This small molecule binds to this protein.
Small molecule (SMILES): CC(=O)N[C@H]1[C@H](O[C@H]2[C@H](O)[C@@H](NC(C)=O)CO[C@@H]2CO)O[C@H](CO)[C@@H](O)[C@@H]1O

Binding-site contacts:
Ligand atom O6 contacts residue GLN276 of chain 1.B at 4.0 Å.
Ligand atom C1 contacts residue GLN276 of chain 1.B at 4.1 Å.
Ligand atom N2 contacts residue GLU300 of chain 1.B at 4.5 Å.
Ligand atom C5 contacts residue GLN276 of chain 1.B at 4.5 Å.
Ligand atom C1 contacts residue THR189 of chain 1.B at 2.9 Å.
Ligand atom O7 contacts residue THR189 of chain 1.B at 4.2 Å.
Ligand atom N2 contacts residue THR189 of chain 1.B at 4.0 Å.
Ligand atom C4 contacts residue THR189 of chain 1.B at 4.1 Å.
Ligand atom O5 contacts residue ASN187 of chain 1.B at 2.5 Å (h-bond).
Ligand atom C3 contacts residue GLU300 of chain 1.B at 3.4 Å.
Ligand atom N2 contacts residue GLU277 of chain 1.B at 4.4 Å.
Ligand atom O3 contacts residue GLU300 of chain 1.B at 3.0 Å (salt-bridge).
Ligand atom O7 contacts residue ASN240 of chain 1.B at 3.9 Å.
Ligand atom C2 contacts residue ASN187 of chain 1.B at 2.3 Å.
Ligand atom C6 contacts residue THR189 of chain 1.B at 4.3 Å.
Ligand atom C8 contacts residue ASN240 of chain 1.B at 3.7 Å.
Ligand atom O5 contacts residue GLN276 of chain 1.B at 3.6 Å.
Ligand atom C6 contacts residue GLU277 of chain 1.B at 3.3 Å.
Ligand atom C6 contacts residue GLN276 of chain 1.B at 4.1 Å.
Ligand atom C4 contacts residue GLU300 of chain 1.B at 4.2 Å.
Ligand atom C5 contacts residue THR189 of chain 1.B at 3.3 Å.
Ligand atom C1 contacts residue ASN187 of chain 1.B at 1.4 Å.
Ligand atom C4 contacts residue ASN187 of chain 1.B at 4.2 Å.
Ligand atom C3 contacts residue ASN187 of chain 1.B at 3.7 Å.
Ligand atom C5 contacts residue ASN187 of chain 1.B at 3.7 Å.
Ligand atom O4 contacts residue GLU300 of chain 1.B at 3.9 Å.
Ligand atom C8 contacts residue ASN187 of chain 1.B at 4.3 Å.
Ligand atom C8 contacts residue TYR298 of chain 1.B at 3.6 Å (hydrophobic).
Ligand atom C3 contacts residue THR189 of chain 1.B at 3.9 Å.
Ligand atom O6 contacts residue GLU277 of chain 1.B at 2.6 Å (salt-bridge).
Ligand atom O7 contacts residue ASN187 of chain 1.B at 3.6 Å (h-bond).
Ligand atom C8 contacts residue PHE190 of chain 1.B at 3.8 Å (hydrophobic).
Ligand atom O5 contacts residue THR189 of chain 1.B at 3.5 Å (h-bond).
Ligand atom C7 contacts residue ASN187 of chain 1.B at 3.2 Å.
Ligand atom N2 contacts residue ASN187 of chain 1.B at 2.6 Å (h-bond).
Ligand atom C7 contacts residue ASN240 of chain 1.B at 4.3 Å.
Ligand atom C2 contacts residue THR189 of chain 1.B at 3.8 Å.

Sequence of chain 1.B:
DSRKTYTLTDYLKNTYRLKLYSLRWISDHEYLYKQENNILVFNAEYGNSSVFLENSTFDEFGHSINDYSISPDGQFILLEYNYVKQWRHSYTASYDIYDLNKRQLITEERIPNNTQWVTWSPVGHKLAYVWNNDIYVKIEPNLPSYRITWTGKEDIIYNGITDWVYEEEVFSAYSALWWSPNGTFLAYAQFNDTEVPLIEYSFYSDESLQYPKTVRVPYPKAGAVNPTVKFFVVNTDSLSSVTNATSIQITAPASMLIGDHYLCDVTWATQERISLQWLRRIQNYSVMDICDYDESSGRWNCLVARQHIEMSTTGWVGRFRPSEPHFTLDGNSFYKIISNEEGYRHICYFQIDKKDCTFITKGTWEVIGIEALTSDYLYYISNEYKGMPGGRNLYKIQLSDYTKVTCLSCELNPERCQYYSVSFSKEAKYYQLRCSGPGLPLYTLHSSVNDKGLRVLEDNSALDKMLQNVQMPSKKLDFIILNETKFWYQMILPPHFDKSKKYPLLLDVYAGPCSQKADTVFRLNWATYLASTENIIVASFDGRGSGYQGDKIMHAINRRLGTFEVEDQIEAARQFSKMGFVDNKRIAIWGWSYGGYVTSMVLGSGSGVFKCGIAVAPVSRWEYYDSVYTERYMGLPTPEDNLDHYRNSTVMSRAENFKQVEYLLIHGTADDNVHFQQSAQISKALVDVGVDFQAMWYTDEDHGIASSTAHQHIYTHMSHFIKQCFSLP